A protein and the small-molecule ligand that binds it are described below.
Small molecule (SMILES): CC(=O)N[C@H]1[C@H](O[C@H]2[C@H](O)[C@@H](NC(C)=O)CO[C@@H]2CO)O[C@H](CO)[C@@H](O[C@@H]2O[C@H](CO[C@H]3O[C@H](CO)[C@@H](O)[C@H](O)[C@@H]3O)[C@@H](O)[C@H](O)[C@@H]2O)[C@@H]1O

Sequence of chain 1.Q:
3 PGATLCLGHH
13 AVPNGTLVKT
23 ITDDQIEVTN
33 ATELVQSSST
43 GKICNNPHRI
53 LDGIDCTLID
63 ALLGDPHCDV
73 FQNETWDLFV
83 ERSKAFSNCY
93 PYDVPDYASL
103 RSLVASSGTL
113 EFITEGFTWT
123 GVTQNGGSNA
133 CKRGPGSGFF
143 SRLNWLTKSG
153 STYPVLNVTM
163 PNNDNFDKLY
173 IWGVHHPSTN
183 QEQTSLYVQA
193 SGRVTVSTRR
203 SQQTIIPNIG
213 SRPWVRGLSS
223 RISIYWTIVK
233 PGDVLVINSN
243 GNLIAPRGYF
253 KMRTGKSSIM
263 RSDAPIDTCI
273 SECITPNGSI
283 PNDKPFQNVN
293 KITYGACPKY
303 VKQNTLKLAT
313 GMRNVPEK

Sequence of chain 1.M:
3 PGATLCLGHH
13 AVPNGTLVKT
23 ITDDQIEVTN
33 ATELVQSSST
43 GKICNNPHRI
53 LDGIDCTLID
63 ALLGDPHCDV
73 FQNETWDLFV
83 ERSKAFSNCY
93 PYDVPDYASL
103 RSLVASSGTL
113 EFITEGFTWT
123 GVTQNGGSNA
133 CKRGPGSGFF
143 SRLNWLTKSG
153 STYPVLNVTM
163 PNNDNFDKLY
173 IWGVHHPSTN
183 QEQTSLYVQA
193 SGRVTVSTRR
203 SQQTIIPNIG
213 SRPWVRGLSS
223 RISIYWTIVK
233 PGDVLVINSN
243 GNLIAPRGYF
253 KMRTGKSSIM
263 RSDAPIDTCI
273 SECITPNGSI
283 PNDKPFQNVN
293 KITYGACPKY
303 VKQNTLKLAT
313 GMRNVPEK

Binding-site contacts:
Ligand atom C8 contacts residue VAL236 of chain 1.Q at 4.0 Å (hydrophobic).
Ligand atom C5 contacts residue ASN159 of chain 1.Q at 3.6 Å.
Ligand atom C8 contacts residue ASN159 of chain 1.Q at 4.2 Å.
Ligand atom C8 contacts residue THR161 of chain 1.Q at 3.8 Å.
Ligand atom C3 contacts residue ASN159 of chain 1.Q at 3.6 Å.
Ligand atom O6 contacts residue TRP216 of chain 1.M at 4.3 Å.
Ligand atom N2 contacts residue ASN159 of chain 1.Q at 2.6 Å (h-bond).
Ligand atom C4 contacts residue ASN159 of chain 1.Q at 4.1 Å.
Ligand atom C2 contacts residue TRP216 of chain 1.M at 4.2 Å (hydrophobic).
Ligand atom C2 contacts residue ASN159 of chain 1.Q at 2.2 Å.
Ligand atom C7 contacts residue ASN159 of chain 1.Q at 3.2 Å.
Ligand atom C8 contacts residue SER213 of chain 1.M at 4.4 Å.
Ligand atom C7 contacts residue TRP216 of chain 1.M at 4.4 Å (hydrophobic).
Ligand atom N2 contacts residue SER213 of chain 1.M at 3.9 Å.
Ligand atom O7 contacts residue ASN159 of chain 1.Q at 3.4 Å (h-bond).
Ligand atom O6 contacts residue THR161 of chain 1.Q at 3.4 Å.
Ligand atom O5 contacts residue ASN159 of chain 1.Q at 2.4 Å (h-bond).
Ligand atom O7 contacts residue TRP216 of chain 1.M at 3.2 Å (h-bond).
Ligand atom C1 contacts residue ASN159 of chain 1.Q at 1.4 Å.
Ligand atom O7 contacts residue PRO215 of chain 1.M at 4.0 Å.
Ligand atom C6 contacts residue THR161 of chain 1.Q at 3.6 Å.